The small molecule below binds the protein below.
Small molecule (SMILES): Cc1cn([C@H]2C[C@H](O[P](=O)(O)OC[C@H]3O[C@@H](n4cnc5c(=O)nc(N)[nH]c54)C[C@@H]3O[P](=O)(O)OC[C@H]3O[C@@H](n4cnc5c(N)ncnc54)C[C@@H]3O[P](=O)(O)OC[C@H]3O[C@@H](n4ccc(N)nc4=O)C[C@@H]3O)[C@@H](CO[P](=O)(O)O[C@H]3C[C@H](n4cnc5c(=O)nc(N)[nH]c54)O[C@@H]3CO[P](=O)(O)O[C@H]3C[C@H](n4ccc(N)nc4=O)O[C@@H]3CO[P](=O)(O)O[C@H]3C[C@H](n4cnc5c(=O)nc(N)[nH]c54)O[C@@H]3CO)O2)c(=O)[nH]c1=O

Sequence of chain 1.E:
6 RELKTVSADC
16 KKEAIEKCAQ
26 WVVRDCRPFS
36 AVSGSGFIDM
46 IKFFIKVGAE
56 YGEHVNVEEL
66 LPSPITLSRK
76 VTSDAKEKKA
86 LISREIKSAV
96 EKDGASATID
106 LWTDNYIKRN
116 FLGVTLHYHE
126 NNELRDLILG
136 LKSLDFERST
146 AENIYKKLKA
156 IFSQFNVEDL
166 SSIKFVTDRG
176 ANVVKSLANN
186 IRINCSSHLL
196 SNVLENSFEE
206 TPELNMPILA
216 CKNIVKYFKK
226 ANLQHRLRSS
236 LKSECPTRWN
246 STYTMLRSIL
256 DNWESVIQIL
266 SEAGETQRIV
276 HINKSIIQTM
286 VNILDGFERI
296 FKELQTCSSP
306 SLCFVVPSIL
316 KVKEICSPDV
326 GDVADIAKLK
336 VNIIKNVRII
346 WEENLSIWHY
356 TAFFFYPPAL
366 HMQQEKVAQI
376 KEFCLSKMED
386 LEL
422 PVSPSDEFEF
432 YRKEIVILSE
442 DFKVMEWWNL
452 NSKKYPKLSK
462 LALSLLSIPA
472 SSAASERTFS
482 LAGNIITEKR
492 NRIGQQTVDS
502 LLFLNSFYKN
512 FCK

Binding-site contacts:
Ligand atom P contacts residue ASP173 of chain 1.E at 4.4 Å.
Ligand atom OP1 contacts residue ARG174 of chain 1.E at 3.2 Å (salt-bridge).
Ligand atom OP1 contacts residue LEU194 of chain 1.E at 4.3 Å.
Ligand atom OP1 contacts residue GLY175 of chain 1.E at 4.4 Å.
Ligand atom OP1 contacts residue ASP173 of chain 1.E at 3.8 Å.
Ligand atom O3' contacts residue ASP105 of chain 1.E at 3.9 Å.
Ligand atom OP2 contacts residue ASN197 of chain 1.E at 3.4 Å (h-bond).
Ligand atom C5' contacts residue ASP173 of chain 1.E at 4.4 Å.
Ligand atom O4' contacts residue GLY175 of chain 1.E at 3.9 Å.
Ligand atom OP1 contacts residue HIS193 of chain 1.E at 4.1 Å.
Ligand atom O3' contacts residue ASP173 of chain 1.E at 3.0 Å (salt-bridge).
Ligand atom O5' contacts residue ARG174 of chain 1.E at 4.0 Å.
Ligand atom OP1 contacts residue ARG174 of chain 1.E at 3.4 Å (salt-bridge).
Ligand atom C2' contacts residue ARG174 of chain 1.E at 3.9 Å.
Ligand atom O5' contacts residue GLY175 of chain 1.E at 3.7 Å.
Ligand atom O5' contacts residue ASP173 of chain 1.E at 3.8 Å.
Ligand atom C5' contacts residue ARG174 of chain 1.E at 4.3 Å.
Ligand atom O4' contacts residue ARG174 of chain 1.E at 4.3 Å.
Ligand atom O3' contacts residue ASN197 of chain 1.E at 4.4 Å.
Ligand atom C3' contacts residue ARG174 of chain 1.E at 4.4 Å.
Ligand atom O3' contacts residue ARG174 of chain 1.E at 3.7 Å.
Ligand atom O3' contacts residue GLY175 of chain 1.E at 4.0 Å.
Ligand atom C1' contacts residue ARG174 of chain 1.E at 4.2 Å.
Ligand atom P contacts residue GLY175 of chain 1.E at 4.4 Å.
Ligand atom P contacts residue ARG174 of chain 1.E at 4.2 Å.
Ligand atom C4' contacts residue GLY175 of chain 1.E at 4.3 Å.
Ligand atom P contacts residue ARG174 of chain 1.E at 4.1 Å.
Ligand atom C4' contacts residue ARG174 of chain 1.E at 4.3 Å.
Ligand atom OP1 contacts residue ASN197 of chain 1.E at 3.8 Å.
Ligand atom P contacts residue ASN197 of chain 1.E at 4.1 Å.
Ligand atom C2' contacts residue GLY175 of chain 1.E at 3.9 Å.
Ligand atom O5' contacts residue ARG174 of chain 1.E at 3.5 Å (salt-bridge).
Ligand atom C3' contacts residue ASP173 of chain 1.E at 4.0 Å.
Ligand atom C4' contacts residue ASP173 of chain 1.E at 3.9 Å.